Binding-site contacts:
Ligand atom O2 contacts residue ARG284 of chain 1.A at 3.1 Å (salt-bridge).
Ligand atom O2 contacts residue ASN178 of chain 1.A at 3.5 Å (h-bond).
Ligand atom O6A contacts residue GLN146 of chain 1.A at 3.4 Å (h-bond).
Ligand atom O6B contacts residue ILE250 of chain 1.A at 3.7 Å.
Ligand atom O2 contacts residue ASN230 of chain 1.A at 2.8 Å (h-bond).
Ligand atom O6A contacts residue LYS257 of chain 1.A at 2.7 Å (salt-bridge).
Ligand atom C2 contacts residue ARG284 of chain 1.A at 3.8 Å.
Ligand atom O5 contacts residue SER253 of chain 1.A at 3.6 Å.
Ligand atom C6 contacts residue LYS257 of chain 1.A at 3.2 Å.
Ligand atom C2 contacts residue ASN230 of chain 1.A at 3.8 Å.
Ligand atom O6A contacts residue SER253 of chain 1.A at 2.6 Å (h-bond).
Ligand atom C6 contacts residue SER253 of chain 1.A at 3.7 Å.
Ligand atom O6B contacts residue GLN146 of chain 1.A at 3.7 Å.
Ligand atom O3 contacts residue ASN230 of chain 1.A at 3.3 Å (h-bond).
Ligand atom O6B contacts residue SER253 of chain 1.A at 3.3 Å.
Ligand atom C6 contacts residue GLN146 of chain 1.A at 3.8 Å.
Ligand atom O4 contacts residue ARG279 of chain 1.A at 3.5 Å (salt-bridge).
Ligand atom O3 contacts residue GLY174 of chain 1.A at 3.7 Å.
Ligand atom O6B contacts residue ARG279 of chain 1.A at 3.2 Å (salt-bridge).
Ligand atom O2 contacts residue LYS257 of chain 1.A at 3.0 Å (salt-bridge).
Ligand atom C5 contacts residue SER253 of chain 1.A at 3.9 Å.
Ligand atom C1 contacts residue ARG279 of chain 1.A at 3.1 Å.
Ligand atom C4 contacts residue SER253 of chain 1.A at 3.5 Å.
Ligand atom O5 contacts residue ARG279 of chain 1.A at 3.1 Å (salt-bridge).
Ligand atom C5 contacts residue ARG279 of chain 1.A at 3.2 Å.
Ligand atom O3 contacts residue ARG284 of chain 1.A at 2.9 Å (salt-bridge).
Ligand atom C6 contacts residue PHE339 of chain 1.A at 3.5 Å (hydrophobic).
Ligand atom O6A contacts residue ARG279 of chain 1.A at 3.6 Å.
Ligand atom C6 contacts residue ARG279 of chain 1.A at 3.7 Å.
Ligand atom O3 contacts residue ASN189 of chain 1.A at 2.9 Å (h-bond).
Ligand atom O6B contacts residue LYS148 of chain 1.A at 2.7 Å (salt-bridge).
Ligand atom O6B contacts residue LYS257 of chain 1.A at 3.2 Å (salt-bridge).
Ligand atom C2 contacts residue ARG279 of chain 1.A at 3.6 Å.
Ligand atom O6A contacts residue PHE339 of chain 1.A at 3.7 Å.
Ligand atom O6B contacts residue ARG282 of chain 1.A at 2.9 Å (salt-bridge).
Ligand atom O6B contacts residue PHE339 of chain 1.A at 3.5 Å.
Ligand atom O6A contacts residue ARG282 of chain 1.A at 2.8 Å (salt-bridge).
Ligand atom C3 contacts residue ARG284 of chain 1.A at 3.8 Å.
Ligand atom C6 contacts residue ARG282 of chain 1.A at 3.6 Å.
Ligand atom C3 contacts residue SER253 of chain 1.A at 3.7 Å.

A protein and the small-molecule ligand that binds it are described below.
Small molecule (SMILES): O=C(O)[C@H]1O[C@H](O[C@@H]2[C@H](O)[C@@H](O)[C@@H](O[C@@H]3[C@H](O)[C@@H](O)[C@@H](O[C@@H]4[C@H](O)[C@@H](O)[C@@H](O[C@@H]5[C@H](O)[C@@H](O)[C@@H](O[C@@H]6[C@H](O)[C@@H](O)[C@@H](O)O[C@@H]6C(=O)O)O[C@@H]5C(=O)O)O[C@@H]4C(=O)O)O[C@@H]3C(=O)O)O[C@@H]2C(=O)O)[C@H](O)[C@@H](O)[C@H]1O

Sequence of chain 1.A:
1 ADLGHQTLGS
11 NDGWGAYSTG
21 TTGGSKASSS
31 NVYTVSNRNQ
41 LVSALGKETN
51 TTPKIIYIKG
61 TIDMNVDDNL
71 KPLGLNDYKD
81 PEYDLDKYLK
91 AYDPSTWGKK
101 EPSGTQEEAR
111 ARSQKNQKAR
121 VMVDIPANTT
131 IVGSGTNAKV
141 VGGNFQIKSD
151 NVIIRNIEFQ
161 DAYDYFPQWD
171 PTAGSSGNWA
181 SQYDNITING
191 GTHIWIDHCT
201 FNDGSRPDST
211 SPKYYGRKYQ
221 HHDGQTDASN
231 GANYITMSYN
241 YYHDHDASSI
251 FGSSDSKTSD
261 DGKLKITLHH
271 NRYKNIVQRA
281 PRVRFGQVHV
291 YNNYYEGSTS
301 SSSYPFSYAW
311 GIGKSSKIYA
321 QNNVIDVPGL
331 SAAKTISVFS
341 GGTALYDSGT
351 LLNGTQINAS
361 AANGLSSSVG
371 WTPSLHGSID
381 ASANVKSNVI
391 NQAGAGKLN